This small molecule binds to this protein.
Small molecule (SMILES): CCO/N=C/c1ccc(OCC[C@@H](C)CCN2CCN(c3ccncc3)C2=O)cc1

Binding-site contacts:
Ligand atom CAJ contacts residue ILE24 of chain 9.C at 3.9 Å (hydrophobic).
Ligand atom CAG contacts residue ASN228 of chain 9.A at 3.2 Å.
Ligand atom CAK contacts residue PHE135 of chain 9.A at 3.7 Å (hydrophobic).
Ligand atom NAT contacts residue PHE155 of chain 9.A at 3.9 Å.
Ligand atom CAM contacts residue PRO177 of chain 9.A at 3.7 Å (hydrophobic).
Ligand atom CAA contacts residue SER178 of chain 9.A at 3.5 Å.
Ligand atom OAC contacts residue ASP112 of chain 9.A at 3.7 Å.
Ligand atom CAX contacts residue TRP203 of chain 9.A at 3.5 Å (hydrophobic).
Ligand atom CAI contacts residue VAL192 of chain 9.A at 3.8 Å (hydrophobic).
Ligand atom CAS contacts residue TYR201 of chain 9.A at 3.6 Å (hydrophobic).
Ligand atom OAC contacts residue TRP203 of chain 9.A at 3.9 Å.
Ligand atom CAE contacts residue ASN228 of chain 9.A at 3.4 Å.
Ligand atom OAC contacts residue ILE113 of chain 9.A at 3.3 Å (h-bond).
Ligand atom CAH contacts residue ASP112 of chain 9.A at 3.4 Å.
Ligand atom CAL contacts residue PHE155 of chain 9.A at 3.7 Å (hydrophobic).
Ligand atom CAA contacts residue TYR153 of chain 9.A at 3.9 Å (hydrophobic).
Ligand atom CAA contacts residue PRO177 of chain 9.A at 3.2 Å (hydrophobic).
Ligand atom NBD contacts residue ASN228 of chain 9.A at 3.9 Å.
Ligand atom CAG contacts residue TRP203 of chain 9.A at 3.7 Å (hydrophobic).
Ligand atom CAI contacts residue PHE135 of chain 9.A at 3.7 Å (hydrophobic).
Ligand atom CAO contacts residue ILE111 of chain 9.A at 3.8 Å (hydrophobic).
Ligand atom NBD contacts residue TRP203 of chain 9.A at 3.2 Å.
Ligand atom CAN contacts residue PHE135 of chain 9.A at 3.7 Å (hydrophobic).
Ligand atom NBC contacts residue TRP203 of chain 9.A at 3.8 Å.
Ligand atom CBA contacts residue ASN228 of chain 9.A at 3.7 Å.
Ligand atom CAE contacts residue GLN202 of chain 9.A at 3.4 Å.
Ligand atom CAJ contacts residue PHE155 of chain 9.A at 3.7 Å (hydrophobic).
Ligand atom CAN contacts residue ILE111 of chain 9.A at 3.6 Å (hydrophobic).
Ligand atom CAF contacts residue THR114 of chain 9.A at 3.6 Å.
Ligand atom CAR contacts residue TYR201 of chain 9.A at 3.4 Å (hydrophobic).
Ligand atom CAS contacts residue TRP203 of chain 9.A at 3.4 Å (hydrophobic).
Ligand atom CAF contacts residue ASP112 of chain 9.A at 3.6 Å.
Ligand atom CAD contacts residue PHE137 of chain 9.A at 3.8 Å (hydrophobic).
Ligand atom CAH contacts residue THR114 of chain 9.A at 3.8 Å.
Ligand atom OAW contacts residue MET195 of chain 9.A at 3.2 Å.
Ligand atom CAA contacts residue VAL179 of chain 9.A at 3.4 Å (hydrophobic).
Ligand atom CAG contacts residue GLN202 of chain 9.A at 3.4 Å.
Ligand atom CAS contacts residue ASN228 of chain 9.A at 3.8 Å.
Ligand atom CAM contacts residue PHE155 of chain 9.A at 3.8 Å (hydrophobic).
Ligand atom CBA contacts residue TRP203 of chain 9.A at 3.5 Å (hydrophobic).

Sequence of chain 9.A:
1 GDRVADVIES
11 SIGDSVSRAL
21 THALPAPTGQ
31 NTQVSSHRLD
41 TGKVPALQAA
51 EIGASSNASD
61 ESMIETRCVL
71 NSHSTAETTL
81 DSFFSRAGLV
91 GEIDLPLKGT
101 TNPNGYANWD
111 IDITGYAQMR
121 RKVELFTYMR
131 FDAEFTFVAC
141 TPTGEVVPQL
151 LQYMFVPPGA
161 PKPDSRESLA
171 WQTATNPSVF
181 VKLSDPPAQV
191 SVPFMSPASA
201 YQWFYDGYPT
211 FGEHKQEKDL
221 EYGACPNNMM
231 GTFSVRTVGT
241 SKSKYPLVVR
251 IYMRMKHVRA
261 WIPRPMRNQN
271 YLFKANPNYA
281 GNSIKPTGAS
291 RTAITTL

Sequence of chain 9.C:
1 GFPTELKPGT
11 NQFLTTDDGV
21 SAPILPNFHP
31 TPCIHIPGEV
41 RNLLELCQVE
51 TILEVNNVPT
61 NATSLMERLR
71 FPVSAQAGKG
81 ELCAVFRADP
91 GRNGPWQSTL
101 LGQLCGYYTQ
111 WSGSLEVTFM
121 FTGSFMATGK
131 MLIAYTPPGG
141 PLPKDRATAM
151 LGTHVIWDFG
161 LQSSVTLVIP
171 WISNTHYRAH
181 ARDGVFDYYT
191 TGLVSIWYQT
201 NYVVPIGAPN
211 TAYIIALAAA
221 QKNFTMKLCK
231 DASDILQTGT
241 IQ

Sequence of chain 10.C:
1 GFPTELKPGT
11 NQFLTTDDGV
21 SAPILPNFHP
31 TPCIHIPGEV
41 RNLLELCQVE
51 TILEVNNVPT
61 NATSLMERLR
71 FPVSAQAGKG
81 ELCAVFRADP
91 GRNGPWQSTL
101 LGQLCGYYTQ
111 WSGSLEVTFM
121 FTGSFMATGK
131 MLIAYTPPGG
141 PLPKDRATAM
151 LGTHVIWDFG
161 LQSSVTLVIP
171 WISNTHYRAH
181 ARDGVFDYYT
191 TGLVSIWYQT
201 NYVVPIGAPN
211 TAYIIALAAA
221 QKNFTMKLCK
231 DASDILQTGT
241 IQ